Sequence of chain 18.E:
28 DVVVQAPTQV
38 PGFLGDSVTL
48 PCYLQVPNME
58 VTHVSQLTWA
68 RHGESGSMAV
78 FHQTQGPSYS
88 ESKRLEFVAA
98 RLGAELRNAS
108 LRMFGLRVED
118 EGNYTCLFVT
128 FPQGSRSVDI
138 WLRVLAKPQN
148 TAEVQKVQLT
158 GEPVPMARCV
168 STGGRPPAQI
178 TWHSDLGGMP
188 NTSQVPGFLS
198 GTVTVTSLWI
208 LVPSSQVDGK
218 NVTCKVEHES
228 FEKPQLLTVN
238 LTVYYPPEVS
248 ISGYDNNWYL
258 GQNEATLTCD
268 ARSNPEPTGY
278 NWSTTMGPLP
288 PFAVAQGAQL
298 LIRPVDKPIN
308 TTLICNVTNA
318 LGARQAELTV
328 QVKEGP

Binding-site contacts:
Ligand atom C3 contacts residue ASN307 of chain 18.E at 3.8 Å.
Ligand atom C8 contacts residue PRO305 of chain 18.E at 2.9 Å (hydrophobic).
Ligand atom C4 contacts residue ASN307 of chain 18.E at 4.2 Å.
Ligand atom C8 contacts residue ILE306 of chain 18.E at 3.7 Å (hydrophobic).
Ligand atom C1 contacts residue ASN307 of chain 18.E at 1.4 Å.
Ligand atom C5 contacts residue ASN307 of chain 18.E at 3.6 Å.
Ligand atom O5 contacts residue ASN307 of chain 18.E at 2.3 Å (h-bond).
Ligand atom C7 contacts residue ASN307 of chain 18.E at 4.1 Å.
Ligand atom O6 contacts residue GLN328 of chain 18.E at 4.3 Å.
Ligand atom C2 contacts residue ASN307 of chain 18.E at 2.5 Å.
Ligand atom C7 contacts residue PRO305 of chain 18.E at 4.3 Å (hydrophobic).
Ligand atom C8 contacts residue ASN307 of chain 18.E at 4.5 Å.
Ligand atom N2 contacts residue ASN307 of chain 18.E at 3.0 Å (h-bond).

This small molecule binds to this protein.
Small molecule (SMILES): CC(=O)N[C@H]1[C@H](O[C@H]2[C@H](O)[C@@H](NC(C)=O)CO[C@@H]2CO[C@@H]2O[C@@H](C)[C@@H](O)[C@@H](O)[C@@H]2O)O[C@H](CO)[C@@H](O[C@@H]2O[C@H](CO)[C@@H](O)[C@H](O)[C@@H]2O)[C@@H]1O